This protein binds this small molecule.
Small molecule (SMILES): CC(=O)N[C@@H]1[C@@H](O)[C@H](O)[C@@H](CO)O[C@H]1O

Binding-site contacts:
Ligand atom C7 contacts residue NAG1 of chain 1.S at 4.4 Å.
Ligand atom C3 contacts residue ASN416 of chain 1.C at 3.8 Å.
Ligand atom C1 contacts residue ASN416 of chain 1.C at 1.4 Å.
Ligand atom C4 contacts residue ASN416 of chain 1.C at 4.2 Å.
Ligand atom O5 contacts residue PRO261 of chain 1.C at 4.3 Å.
Ligand atom N2 contacts residue ASN416 of chain 1.C at 2.9 Å (h-bond).
Ligand atom C5 contacts residue ASN416 of chain 1.C at 3.6 Å.
Ligand atom O7 contacts residue NAG1 of chain 1.S at 3.2 Å (h-bond).
Ligand atom O7 contacts residue ASN232 of chain 1.C at 3.2 Å (h-bond).
Ligand atom C7 contacts residue ASN232 of chain 1.C at 3.7 Å.
Ligand atom C2 contacts residue ASN416 of chain 1.C at 2.4 Å.
Ligand atom C7 contacts residue ASN416 of chain 1.C at 3.6 Å.
Ligand atom O6 contacts residue PRO261 of chain 1.C at 3.9 Å.
Ligand atom N2 contacts residue ASN232 of chain 1.C at 4.2 Å.
Ligand atom C8 contacts residue ASN416 of chain 1.C at 4.0 Å.
Ligand atom O5 contacts residue ASN416 of chain 1.C at 2.3 Å (h-bond).
Ligand atom C8 contacts residue ASN232 of chain 1.C at 4.5 Å.

Sequence of chain 1.C:
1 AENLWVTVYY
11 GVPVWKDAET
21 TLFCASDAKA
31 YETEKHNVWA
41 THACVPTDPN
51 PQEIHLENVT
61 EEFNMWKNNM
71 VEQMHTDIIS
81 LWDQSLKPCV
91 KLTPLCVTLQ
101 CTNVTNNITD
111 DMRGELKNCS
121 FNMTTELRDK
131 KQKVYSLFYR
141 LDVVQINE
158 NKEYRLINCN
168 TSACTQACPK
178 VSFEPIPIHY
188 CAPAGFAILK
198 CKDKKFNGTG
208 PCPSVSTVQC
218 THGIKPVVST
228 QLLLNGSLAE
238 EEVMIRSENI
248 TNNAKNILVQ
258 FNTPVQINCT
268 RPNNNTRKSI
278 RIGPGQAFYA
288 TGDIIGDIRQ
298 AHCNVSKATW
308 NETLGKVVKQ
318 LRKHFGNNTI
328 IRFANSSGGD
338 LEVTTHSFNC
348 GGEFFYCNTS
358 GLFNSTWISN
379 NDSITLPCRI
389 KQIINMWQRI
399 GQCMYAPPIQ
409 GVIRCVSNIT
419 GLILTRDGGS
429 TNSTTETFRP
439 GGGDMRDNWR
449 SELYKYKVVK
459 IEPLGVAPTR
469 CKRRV